Binding-site contacts:
Ligand atom C11 contacts residue LEU114 of chain 1.A at 3.5 Å (hydrophobic).
Ligand atom O1 contacts residue ILE126 of chain 1.A at 4.2 Å.
Ligand atom C13 contacts residue ILE159 of chain 1.A at 4.0 Å (hydrophobic).
Ligand atom C2 contacts residue ILE211 of chain 1.A at 3.6 Å (hydrophobic).
Ligand atom C12 contacts residue ILE126 of chain 1.A at 3.6 Å (hydrophobic).
Ligand atom C7 contacts residue PRO120 of chain 1.A at 4.2 Å (hydrophobic).
Ligand atom C9 contacts residue ILE126 of chain 1.A at 3.7 Å (hydrophobic).
Ligand atom C14 contacts residue ILE126 of chain 1.A at 3.7 Å (hydrophobic).
Ligand atom C8 contacts residue ILE211 of chain 1.A at 3.6 Å (hydrophobic).
Ligand atom C1 contacts residue ILE211 of chain 1.A at 3.7 Å (hydrophobic).
Ligand atom S contacts residue LEU119 of chain 1.A at 4.0 Å.
Ligand atom N contacts residue ILE211 of chain 1.A at 4.2 Å.
Ligand atom C10 contacts residue LEU114 of chain 1.A at 3.8 Å (hydrophobic).
Ligand atom C8 contacts residue ILE159 of chain 1.A at 4.5 Å (hydrophobic).
Ligand atom C12 contacts residue LEU114 of chain 1.A at 4.4 Å (hydrophobic).
Ligand atom C7 contacts residue ILE211 of chain 1.A at 4.0 Å (hydrophobic).
Ligand atom C13 contacts residue ILE126 of chain 1.A at 3.9 Å (hydrophobic).
Ligand atom C5 contacts residue ILE211 of chain 1.A at 4.1 Å (hydrophobic).
Ligand atom O2 contacts residue LEU119 of chain 1.A at 3.9 Å.
Ligand atom O1 contacts residue ARG118 of chain 1.A at 3.6 Å.
Ligand atom C13 contacts residue PHE156 of chain 1.A at 4.2 Å (hydrophobic).
Ligand atom C12 contacts residue MET130 of chain 1.A at 3.9 Å (hydrophobic).
Ligand atom C8 contacts residue LEU114 of chain 1.A at 3.6 Å (hydrophobic).
Ligand atom C12 contacts residue ILE159 of chain 1.A at 3.7 Å (hydrophobic).
Ligand atom O1 contacts residue LEU119 of chain 1.A at 2.6 Å (h-bond).
Ligand atom C3 contacts residue ILE211 of chain 1.A at 3.8 Å (hydrophobic).
Ligand atom S contacts residue PRO120 of chain 1.A at 4.2 Å.
Ligand atom C10 contacts residue ILE126 of chain 1.A at 4.1 Å (hydrophobic).
Ligand atom C11 contacts residue ILE126 of chain 1.A at 4.0 Å (hydrophobic).
Ligand atom O2 contacts residue PRO120 of chain 1.A at 3.3 Å.
Ligand atom O1 contacts residue PRO120 of chain 1.A at 3.7 Å.
Ligand atom C11 contacts residue MET130 of chain 1.A at 3.9 Å (hydrophobic).
Ligand atom C4 contacts residue ILE211 of chain 1.A at 4.4 Å (hydrophobic).
Ligand atom O3 contacts residue THR163 of chain 1.A at 3.6 Å.
Ligand atom S contacts residue ILE126 of chain 1.A at 4.3 Å.
Ligand atom C6 contacts residue ILE211 of chain 1.A at 3.6 Å (hydrophobic).
Ligand atom C3 contacts residue ILE159 of chain 1.A at 4.2 Å (hydrophobic).
Ligand atom O2 contacts residue ILE126 of chain 1.A at 4.2 Å.
Ligand atom C7 contacts residue ARG118 of chain 1.A at 3.4 Å.
Ligand atom C12 contacts residue PHE156 of chain 1.A at 4.0 Å (hydrophobic).

Sequence of chain 1.A:
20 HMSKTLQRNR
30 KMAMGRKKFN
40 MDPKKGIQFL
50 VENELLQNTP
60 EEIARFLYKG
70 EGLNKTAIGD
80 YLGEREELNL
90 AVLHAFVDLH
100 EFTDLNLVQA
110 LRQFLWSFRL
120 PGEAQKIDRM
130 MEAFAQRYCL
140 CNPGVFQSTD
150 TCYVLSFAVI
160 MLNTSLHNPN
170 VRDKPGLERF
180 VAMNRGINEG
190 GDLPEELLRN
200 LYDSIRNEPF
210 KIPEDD

A protein and the small-molecule ligand that binds it are described below.
Small molecule (SMILES): Cc1cc(O)cc(C)c1NS(=O)(=O)c1ccccc1